Binding-site contacts:
Ligand atom O6 contacts residue LEU922 of chain 1.A at 4.5 Å.
Ligand atom O5 contacts residue GLN1071 of chain 1.A at 4.1 Å.
Ligand atom C8 contacts residue LEU922 of chain 1.A at 3.7 Å (hydrophobic).
Ligand atom C6 contacts residue GLN926 of chain 1.A at 4.4 Å.
Ligand atom O5 contacts residue ASN717 of chain 1.A at 2.3 Å (h-bond).
Ligand atom C8 contacts residue GLN926 of chain 1.A at 4.4 Å.
Ligand atom C3 contacts residue ASN717 of chain 1.A at 3.8 Å.
Ligand atom O7 contacts residue GLN1071 of chain 1.A at 3.6 Å (h-bond).
Ligand atom C5 contacts residue ASN717 of chain 1.A at 3.6 Å.
Ligand atom N2 contacts residue LEU922 of chain 1.A at 4.4 Å.
Ligand atom C5 contacts residue LEU922 of chain 1.A at 4.0 Å (hydrophobic).
Ligand atom N2 contacts residue ASN717 of chain 1.A at 3.0 Å (h-bond).
Ligand atom O4 contacts residue LEU922 of chain 1.A at 4.1 Å.
Ligand atom O6 contacts residue GLN926 of chain 1.A at 3.2 Å (h-bond).
Ligand atom C1 contacts residue GLN1071 of chain 1.A at 4.3 Å.
Ligand atom O7 contacts residue ASN717 of chain 1.A at 3.6 Å.
Ligand atom O7 contacts residue LEU922 of chain 1.A at 3.8 Å.
Ligand atom C1 contacts residue ASN717 of chain 1.A at 1.4 Å.
Ligand atom C7 contacts residue ASN717 of chain 1.A at 3.5 Å.
Ligand atom C2 contacts residue ASN717 of chain 1.A at 2.5 Å.
Ligand atom C7 contacts residue LEU922 of chain 1.A at 3.7 Å (hydrophobic).
Ligand atom C4 contacts residue ASN717 of chain 1.A at 4.2 Å.

Sequence of chain 1.A:
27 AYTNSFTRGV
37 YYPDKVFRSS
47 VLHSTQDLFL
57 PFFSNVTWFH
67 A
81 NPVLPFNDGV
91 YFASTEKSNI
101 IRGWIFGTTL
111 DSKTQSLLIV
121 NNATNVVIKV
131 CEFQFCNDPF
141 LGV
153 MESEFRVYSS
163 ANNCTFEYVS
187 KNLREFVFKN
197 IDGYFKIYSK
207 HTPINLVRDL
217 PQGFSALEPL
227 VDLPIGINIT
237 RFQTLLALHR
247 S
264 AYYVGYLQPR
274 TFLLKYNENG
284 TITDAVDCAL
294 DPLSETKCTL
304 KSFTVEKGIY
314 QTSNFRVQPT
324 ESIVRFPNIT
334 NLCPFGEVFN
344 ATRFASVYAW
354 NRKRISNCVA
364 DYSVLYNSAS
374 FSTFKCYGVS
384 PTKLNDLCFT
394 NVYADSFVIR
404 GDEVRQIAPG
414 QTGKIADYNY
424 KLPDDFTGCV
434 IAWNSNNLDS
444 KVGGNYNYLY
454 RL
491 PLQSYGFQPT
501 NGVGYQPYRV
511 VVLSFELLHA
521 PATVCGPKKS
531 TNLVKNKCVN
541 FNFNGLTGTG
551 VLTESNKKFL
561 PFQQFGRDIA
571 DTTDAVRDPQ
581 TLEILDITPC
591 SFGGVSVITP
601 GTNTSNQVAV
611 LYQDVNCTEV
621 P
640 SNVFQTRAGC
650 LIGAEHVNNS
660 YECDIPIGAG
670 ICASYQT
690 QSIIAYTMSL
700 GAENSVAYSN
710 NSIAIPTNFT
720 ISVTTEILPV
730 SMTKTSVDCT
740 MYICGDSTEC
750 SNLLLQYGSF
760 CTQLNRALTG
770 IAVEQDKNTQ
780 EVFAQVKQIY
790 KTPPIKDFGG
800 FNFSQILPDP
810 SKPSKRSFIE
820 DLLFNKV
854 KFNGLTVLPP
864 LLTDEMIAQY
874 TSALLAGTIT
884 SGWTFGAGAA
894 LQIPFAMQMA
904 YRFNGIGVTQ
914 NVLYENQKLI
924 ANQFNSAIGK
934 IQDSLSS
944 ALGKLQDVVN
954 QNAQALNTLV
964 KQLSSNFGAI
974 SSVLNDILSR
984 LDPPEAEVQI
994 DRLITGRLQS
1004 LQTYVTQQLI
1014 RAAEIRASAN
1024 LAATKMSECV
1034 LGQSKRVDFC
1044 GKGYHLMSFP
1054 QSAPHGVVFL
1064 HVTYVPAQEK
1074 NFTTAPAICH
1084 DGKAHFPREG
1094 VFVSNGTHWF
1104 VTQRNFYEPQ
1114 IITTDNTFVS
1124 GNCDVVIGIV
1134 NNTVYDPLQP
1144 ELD

The protein below binds the small molecule below.
Small molecule (SMILES): CC(=O)N[C@H]1[C@H](O[C@H]2[C@H](O)[C@@H](NC(C)=O)CO[C@@H]2CO)O[C@H](CO)[C@@H](O)[C@@H]1O